Binding-site contacts:
Ligand atom CAV contacts residue HIS238 of chain 1.B at 3.8 Å.
Ligand atom CAA contacts residue LEU91 of chain 1.B at 3.7 Å (hydrophobic).
Ligand atom O03 contacts residue TRP74 of chain 1.B at 3.6 Å.
Ligand atom OAK contacts residue ILE390 of chain 1.B at 3.6 Å.
Ligand atom CAG contacts residue HIS92 of chain 1.B at 3.5 Å.
Ligand atom CAF contacts residue LEU91 of chain 1.B at 3.7 Å (hydrophobic).
Ligand atom CBX contacts residue HIS92 of chain 1.B at 3.6 Å.
Ligand atom OBW contacts residue HIS92 of chain 1.B at 2.7 Å (h-bond).
Ligand atom CBC contacts residue ARG72 of chain 1.B at 3.4 Å.
Ligand atom CBD contacts residue TRP74 of chain 1.B at 3.6 Å (hydrophobic).
Ligand atom OAS contacts residue VAL235 of chain 1.B at 3.6 Å.
Ligand atom CAX contacts residue HEM1 of chain 1.E at 3.6 Å.
Ligand atom OAZ contacts residue HIS92 of chain 1.B at 3.3 Å.
Ligand atom OBP contacts residue ILE390 of chain 1.B at 3.5 Å (h-bond).
Ligand atom OBQ contacts residue ILE390 of chain 1.B at 2.7 Å (h-bond).
Ligand atom OBW contacts residue ASP89 of chain 1.B at 3.0 Å (salt-bridge).
Ligand atom CAW contacts residue ILE390 of chain 1.B at 3.7 Å (hydrophobic).
Ligand atom C01 contacts residue HIS238 of chain 1.B at 3.6 Å.
Ligand atom CBK contacts residue ILE390 of chain 1.B at 3.0 Å (hydrophobic).
Ligand atom CAV contacts residue ALA239 of chain 1.B at 3.7 Å (hydrophobic).
Ligand atom O01 contacts residue ILE390 of chain 1.B at 2.9 Å (h-bond).
Ligand atom CAI contacts residue HIS92 of chain 1.B at 3.5 Å.
Ligand atom CAY contacts residue ARG72 of chain 1.B at 3.2 Å.
Ligand atom C01 contacts residue ASP242 of chain 1.B at 3.0 Å.
Ligand atom OBQ contacts residue VAL389 of chain 1.B at 3.5 Å.
Ligand atom OAS contacts residue ALA239 of chain 1.B at 3.7 Å.
Ligand atom CBS contacts residue VAL389 of chain 1.B at 3.7 Å (hydrophobic).
Ligand atom CBC contacts residue ASN69 of chain 1.B at 3.6 Å.
Ligand atom OAZ contacts residue ASN69 of chain 1.B at 3.1 Å (h-bond).
Ligand atom CAJ contacts residue HIS92 of chain 1.B at 3.7 Å.
Ligand atom CAV contacts residue VAL235 of chain 1.B at 3.8 Å (hydrophobic).
Ligand atom OAZ contacts residue ARG72 of chain 1.B at 2.9 Å (salt-bridge).
Ligand atom CAH contacts residue HIS92 of chain 1.B at 3.3 Å.
Ligand atom CBA contacts residue ARG72 of chain 1.B at 3.7 Å.
Ligand atom CAX contacts residue ALA239 of chain 1.B at 3.5 Å (hydrophobic).
Ligand atom OAL contacts residue TRP74 of chain 1.B at 3.6 Å.
Ligand atom O01 contacts residue PRO391 of chain 1.B at 3.7 Å.
Ligand atom CBC contacts residue TRP74 of chain 1.B at 3.6 Å (hydrophobic).
Ligand atom O03 contacts residue LEU388 of chain 1.B at 3.6 Å.
Ligand atom OAP contacts residue ALA239 of chain 1.B at 3.4 Å.

Sequence of chain 1.B:
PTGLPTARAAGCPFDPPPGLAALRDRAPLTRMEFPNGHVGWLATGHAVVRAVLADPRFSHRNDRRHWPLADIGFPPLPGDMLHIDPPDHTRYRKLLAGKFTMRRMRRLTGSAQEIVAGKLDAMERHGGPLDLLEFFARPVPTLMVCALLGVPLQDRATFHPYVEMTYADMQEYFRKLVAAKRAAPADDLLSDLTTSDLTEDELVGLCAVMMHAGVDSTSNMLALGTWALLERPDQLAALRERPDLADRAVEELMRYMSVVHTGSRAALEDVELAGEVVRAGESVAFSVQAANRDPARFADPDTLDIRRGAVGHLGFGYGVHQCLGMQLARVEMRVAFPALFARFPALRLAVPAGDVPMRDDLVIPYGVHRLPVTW

A small-molecule ligand and the protein it binds are described below.
Small molecule (SMILES): COC(=O)[C@@H]1[C@H](O)[C@H](C)[C@H](O)[C@H](C)/C=C\C=C(/C)C(=O)Nc2c(C)c(OC(C)=O)c3c(c(OC)c(C)c(O)c3c2O)C(=O)/C(C)=C/[C@@](C)(O)C(O)[C@@H](C)[C@H]1O